Binding-site contacts:
Ligand atom N5 contacts residue PRO231 of chain 47.C at 2.9 Å (h-bond).
Ligand atom O4 contacts residue ASP232 of chain 47.C at 2.8 Å (salt-bridge).
Ligand atom O4 contacts residue ASN275 of chain 47.A at 3.0 Å (h-bond).
Ligand atom C3 contacts residue PRO274 of chain 47.A at 3.8 Å (hydrophobic).
Ligand atom O4 contacts residue PRO231 of chain 47.C at 3.8 Å.
Ligand atom C10 contacts residue ASN275 of chain 47.A at 3.2 Å.
Ligand atom C3 contacts residue PRO274 of chain 47.A at 4.1 Å (hydrophobic).
Ligand atom C10 contacts residue PRO231 of chain 47.C at 3.9 Å (hydrophobic).
Ligand atom O1B contacts residue ARG104 of chain 47.C at 2.8 Å (salt-bridge).
Ligand atom C4 contacts residue PRO274 of chain 47.A at 4.0 Å (hydrophobic).
Ligand atom C11 contacts residue ASP232 of chain 47.C at 3.8 Å.
Ligand atom C3 contacts residue ARG95 of chain 47.C at 3.9 Å.
Ligand atom N5 contacts residue ASN275 of chain 47.A at 3.5 Å (h-bond).
Ligand atom O3 contacts residue ASP91 of chain 47.C at 4.0 Å.
Ligand atom C4 contacts residue PRO231 of chain 47.C at 3.4 Å (hydrophobic).
Ligand atom C5 contacts residue PRO231 of chain 47.C at 3.6 Å (hydrophobic).
Ligand atom O4 contacts residue ARG95 of chain 47.C at 3.6 Å.
Ligand atom C3 contacts residue ASP232 of chain 47.C at 4.1 Å.
Ligand atom O10 contacts residue ASN275 of chain 47.A at 2.9 Å (h-bond).
Ligand atom O10 contacts residue ARG270 of chain 47.A at 4.0 Å.
Ligand atom C1 contacts residue ARG104 of chain 47.C at 3.7 Å.
Ligand atom C6 contacts residue PRO231 of chain 47.C at 4.0 Å (hydrophobic).
Ligand atom C6 contacts residue ASP91 of chain 47.C at 3.9 Å.
Ligand atom C4 contacts residue ASP232 of chain 47.C at 3.5 Å.
Ligand atom C4 contacts residue ARG104 of chain 47.C at 4.0 Å.
Ligand atom O3 contacts residue GLY282 of chain 47.A at 3.4 Å.
Ligand atom C11 contacts residue GLY234 of chain 47.C at 3.9 Å.
Ligand atom O7 contacts residue PRO274 of chain 47.A at 3.4 Å.
Ligand atom O3 contacts residue PRO274 of chain 47.A at 3.9 Å.
Ligand atom O6 contacts residue ASP91 of chain 47.C at 3.3 Å.
Ligand atom C4 contacts residue ASP91 of chain 47.C at 3.3 Å.
Ligand atom C11 contacts residue ILE233 of chain 47.C at 3.8 Å (hydrophobic).
Ligand atom C5 contacts residue PRO274 of chain 47.A at 3.9 Å (hydrophobic).
Ligand atom C4 contacts residue ASN275 of chain 47.A at 3.8 Å.
Ligand atom C5 contacts residue ASN275 of chain 47.A at 3.5 Å.
Ligand atom C3 contacts residue ARG104 of chain 47.C at 3.9 Å.
Ligand atom C11 contacts residue PRO231 of chain 47.C at 4.0 Å (hydrophobic).
Ligand atom O6 contacts residue PRO274 of chain 47.A at 3.7 Å.
Ligand atom O4 contacts residue ASP91 of chain 47.C at 2.8 Å (salt-bridge).
Ligand atom O7 contacts residue SER180 of chain 47.C at 3.7 Å.

Sequence of chain 47.C:
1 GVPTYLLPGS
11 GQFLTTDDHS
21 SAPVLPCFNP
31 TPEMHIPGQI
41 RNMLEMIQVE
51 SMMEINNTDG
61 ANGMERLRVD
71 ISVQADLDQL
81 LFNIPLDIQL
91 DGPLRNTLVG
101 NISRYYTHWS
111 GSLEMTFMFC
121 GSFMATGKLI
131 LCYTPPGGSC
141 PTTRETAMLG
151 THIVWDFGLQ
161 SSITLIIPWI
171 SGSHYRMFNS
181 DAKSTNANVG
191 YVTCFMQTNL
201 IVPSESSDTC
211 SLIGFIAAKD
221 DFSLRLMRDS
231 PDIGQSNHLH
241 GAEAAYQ

The small molecule below binds the protein below.
Small molecule (SMILES): CC(=O)N[C@@H]1[C@@H](O)[C@H](O[C@@H]2O[C@H](CO[C@]3(C(=O)O)C[C@H](O)[C@@H](NC(C)=O)[C@H]([C@H](O)[C@H](O)CO)O3)[C@H](O)[C@H](O)[C@H]2O)[C@@H](CO)O[C@H]1O

Sequence of chain 47.A:
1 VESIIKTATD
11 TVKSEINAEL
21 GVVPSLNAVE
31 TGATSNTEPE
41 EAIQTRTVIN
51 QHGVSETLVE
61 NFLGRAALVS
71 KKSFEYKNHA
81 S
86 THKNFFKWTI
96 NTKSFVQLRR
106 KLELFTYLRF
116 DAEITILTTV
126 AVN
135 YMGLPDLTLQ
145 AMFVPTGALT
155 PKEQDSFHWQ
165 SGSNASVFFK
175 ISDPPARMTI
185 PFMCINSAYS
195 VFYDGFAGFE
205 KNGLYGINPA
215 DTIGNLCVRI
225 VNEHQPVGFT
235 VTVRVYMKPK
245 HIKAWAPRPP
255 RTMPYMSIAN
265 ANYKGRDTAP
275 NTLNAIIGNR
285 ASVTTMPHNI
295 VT